Sequence of chain 2.A:
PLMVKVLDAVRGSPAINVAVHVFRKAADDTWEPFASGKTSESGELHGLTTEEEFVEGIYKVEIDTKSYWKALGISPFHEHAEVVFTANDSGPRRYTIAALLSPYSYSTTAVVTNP

Sequence of chain 1.A:
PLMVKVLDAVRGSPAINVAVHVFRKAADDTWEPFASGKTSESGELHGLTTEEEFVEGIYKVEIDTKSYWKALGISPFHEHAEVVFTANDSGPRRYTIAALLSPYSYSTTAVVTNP

Binding-site contacts:
Ligand atom CAO contacts residue IW61 of chain 2.C at 0.7 Å.
Ligand atom BRAE contacts residue THR119 of chain 2.A at 3.8 Å.
Ligand atom CAB contacts residue IW61 of chain 2.C at 0.6 Å.
Ligand atom OAM contacts residue IW61 of chain 2.C at 0.5 Å (h-bond).
Ligand atom CAK contacts residue IW61 of chain 2.C at 0.7 Å.
Ligand atom BRAD contacts residue LEU110 of chain 1.A at 3.9 Å.
Ligand atom CAT contacts residue IW61 of chain 2.C at 0.3 Å.
Ligand atom NAC contacts residue IW61 of chain 2.C at 0.2 Å (h-bond).
Ligand atom CAF contacts residue IW61 of chain 2.C at 1.0 Å.
Ligand atom CAA contacts residue THR106 of chain 1.A at 3.7 Å.
Ligand atom BRAE contacts residue SER117 of chain 2.A at 3.1 Å.
Ligand atom CAF contacts residue LEU17 of chain 1.A at 3.8 Å (hydrophobic).
Ligand atom CAQ contacts residue IW61 of chain 2.C at 0.4 Å.
Ligand atom CAL contacts residue ALA108 of chain 2.A at 3.7 Å (hydrophobic).
Ligand atom CAH contacts residue IW61 of chain 2.C at 0.2 Å.
Ligand atom NAC contacts residue LEU110 of chain 2.A at 3.6 Å.
Ligand atom CAU contacts residue IW61 of chain 2.C at 0.3 Å.
Ligand atom OAM contacts residue ALA108 of chain 1.A at 3.8 Å.
Ligand atom CAG contacts residue IW61 of chain 2.C at 0.8 Å.
Ligand atom OAN contacts residue IW61 of chain 2.C at 0.5 Å (h-bond).
Ligand atom CAP contacts residue IW61 of chain 2.C at 0.1 Å.
Ligand atom CAP contacts residue LEU110 of chain 1.A at 3.9 Å (hydrophobic).
Ligand atom CAL contacts residue IW61 of chain 2.C at 0.7 Å.
Ligand atom BRAD contacts residue IW61 of chain 2.C at 0.6 Å.
Ligand atom OAM contacts residue LEU17 of chain 2.A at 3.8 Å.
Ligand atom OAN contacts residue ALA108 of chain 2.A at 3.8 Å.
Ligand atom OAN contacts residue LEU17 of chain 1.A at 3.5 Å.
Ligand atom CAA contacts residue IW61 of chain 2.C at 0.6 Å.
Ligand atom NAC contacts residue SER117 of chain 2.A at 3.3 Å (h-bond).
Ligand atom CAJ contacts residue IW61 of chain 2.C at 0.2 Å.
Ligand atom CAI contacts residue IW61 of chain 2.C at 0.2 Å.
Ligand atom BRAE contacts residue THR118 of chain 2.A at 3.5 Å.
Ligand atom NAC contacts residue SER117 of chain 1.A at 3.2 Å (h-bond).
Ligand atom BRAE contacts residue IW61 of chain 2.C at 0.6 Å.
Ligand atom BRAD contacts residue SER117 of chain 1.A at 3.6 Å.
Ligand atom CAR contacts residue IW61 of chain 2.C at 0.4 Å.
Ligand atom NAC contacts residue LEU110 of chain 1.A at 3.6 Å.
Ligand atom BRAD contacts residue THR118 of chain 1.A at 3.9 Å.
Ligand atom BRAD contacts residue ALA108 of chain 1.A at 3.8 Å.
Ligand atom CAS contacts residue IW61 of chain 2.C at 0.3 Å.

The protein below binds the small molecule below.
Small molecule (SMILES): COc1cccc(OC)c1/C=C/c1cc(Br)c(N)c(Br)c1